A protein and the small-molecule ligand that binds it are described below.
Small molecule (SMILES): OC[C@H]1O[C@@H](O)[C@H](O)[C@@H](O)[C@@H]1O

Binding-site contacts:
Ligand atom O2 contacts residue ASN299 of chain 1.H at 4.0 Å.
Ligand atom C5 contacts residue TRP408 of chain 1.H at 3.8 Å (hydrophobic).
Ligand atom C1 contacts residue GLU360 of chain 1.H at 2.8 Å.
Ligand atom O6 contacts residue GLU415 of chain 1.H at 2.6 Å (salt-bridge).
Ligand atom O5 contacts residue GLU360 of chain 1.H at 4.0 Å.
Ligand atom C3 contacts residue HIS129 of chain 1.H at 4.0 Å.
Ligand atom O4 contacts residue GLU415 of chain 1.H at 2.6 Å (salt-bridge).
Ligand atom C5 contacts residue TYR301 of chain 1.H at 3.8 Å (hydrophobic).
Ligand atom O1 contacts residue GLU174 of chain 1.H at 2.1 Å (salt-bridge).
Ligand atom C2 contacts residue GLU360 of chain 1.H at 3.4 Å.
Ligand atom C4 contacts residue GLN28 of chain 1.H at 3.9 Å.
Ligand atom C3 contacts residue TRP408 of chain 1.H at 3.5 Å (hydrophobic).
Ligand atom C3 contacts residue TRP416 of chain 1.H at 4.0 Å (hydrophobic).
Ligand atom C5 contacts residue GLU415 of chain 1.H at 3.8 Å.
Ligand atom C1 contacts residue GLU174 of chain 1.H at 3.3 Å.
Ligand atom O4 contacts residue TRP416 of chain 1.H at 4.0 Å.
Ligand atom O1 contacts residue GLU360 of chain 1.H at 3.0 Å (salt-bridge).
Ligand atom O2 contacts residue ASN173 of chain 1.H at 3.1 Å (h-bond).
Ligand atom O2 contacts residue GLU360 of chain 1.H at 2.8 Å (salt-bridge).
Ligand atom C6 contacts residue PHE424 of chain 1.H at 3.7 Å (hydrophobic).
Ligand atom C1 contacts residue TYR301 of chain 1.H at 3.5 Å (hydrophobic).
Ligand atom C6 contacts residue GLU415 of chain 1.H at 3.0 Å.
Ligand atom O3 contacts residue GLN28 of chain 1.H at 2.6 Å (h-bond).
Ligand atom C2 contacts residue GLU174 of chain 1.H at 3.5 Å.
Ligand atom C3 contacts residue GLN28 of chain 1.H at 3.7 Å.
Ligand atom O3 contacts residue TRP416 of chain 1.H at 3.0 Å (h-bond).
Ligand atom O5 contacts residue TYR301 of chain 1.H at 3.7 Å.
Ligand atom O3 contacts residue TRP408 of chain 1.H at 3.6 Å.
Ligand atom O4 contacts residue GLN28 of chain 1.H at 2.9 Å (h-bond).
Ligand atom C4 contacts residue TRP408 of chain 1.H at 3.9 Å (hydrophobic).
Ligand atom O2 contacts residue GLU174 of chain 1.H at 3.4 Å (salt-bridge).
Ligand atom O6 contacts residue TRP332 of chain 1.H at 3.3 Å.
Ligand atom C4 contacts residue TRP416 of chain 1.H at 3.9 Å (hydrophobic).
Ligand atom C4 contacts residue GLU415 of chain 1.H at 3.5 Å.
Ligand atom C6 contacts residue TRP332 of chain 1.H at 3.9 Å (hydrophobic).
Ligand atom O2 contacts residue HIS129 of chain 1.H at 3.3 Å.
Ligand atom O4 contacts residue TRP408 of chain 1.H at 3.1 Å.
Ligand atom O3 contacts residue HIS129 of chain 1.H at 3.1 Å.
Ligand atom C3 contacts residue GLU360 of chain 1.H at 4.0 Å.
Ligand atom O1 contacts residue TYR301 of chain 1.H at 3.5 Å.

Sequence of chain 1.H:
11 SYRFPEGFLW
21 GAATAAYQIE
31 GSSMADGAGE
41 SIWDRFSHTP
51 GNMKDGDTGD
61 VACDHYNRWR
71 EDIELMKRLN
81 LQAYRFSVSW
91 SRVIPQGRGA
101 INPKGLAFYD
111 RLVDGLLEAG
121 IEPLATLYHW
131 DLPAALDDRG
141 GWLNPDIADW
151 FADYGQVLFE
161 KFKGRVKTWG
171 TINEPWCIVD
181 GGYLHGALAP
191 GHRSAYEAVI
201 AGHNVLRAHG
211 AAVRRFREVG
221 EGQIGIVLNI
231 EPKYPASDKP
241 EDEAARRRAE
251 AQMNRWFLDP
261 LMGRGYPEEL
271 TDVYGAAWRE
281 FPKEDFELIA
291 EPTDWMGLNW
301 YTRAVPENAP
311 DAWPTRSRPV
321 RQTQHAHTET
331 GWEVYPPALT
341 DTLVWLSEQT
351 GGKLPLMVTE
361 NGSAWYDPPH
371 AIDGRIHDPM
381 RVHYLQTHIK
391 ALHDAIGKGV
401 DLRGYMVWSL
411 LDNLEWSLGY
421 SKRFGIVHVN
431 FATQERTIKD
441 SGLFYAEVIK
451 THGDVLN